Sequence of chain 1.E:
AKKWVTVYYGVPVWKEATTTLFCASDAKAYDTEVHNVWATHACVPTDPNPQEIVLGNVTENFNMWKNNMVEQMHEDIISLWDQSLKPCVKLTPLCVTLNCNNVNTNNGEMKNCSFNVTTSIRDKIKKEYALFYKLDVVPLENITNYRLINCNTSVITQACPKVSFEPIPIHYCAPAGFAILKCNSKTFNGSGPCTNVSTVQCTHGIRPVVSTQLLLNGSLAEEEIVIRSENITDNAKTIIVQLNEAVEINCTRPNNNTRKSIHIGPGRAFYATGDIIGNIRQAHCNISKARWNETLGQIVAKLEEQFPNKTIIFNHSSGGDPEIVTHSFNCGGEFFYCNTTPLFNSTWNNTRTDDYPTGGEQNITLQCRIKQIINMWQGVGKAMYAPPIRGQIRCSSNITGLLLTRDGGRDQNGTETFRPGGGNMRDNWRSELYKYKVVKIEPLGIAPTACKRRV

Binding-site contacts:
Ligand atom O5 contacts residue ASN317 of chain 1.E at 2.4 Å (h-bond).
Ligand atom C5 contacts residue ARG451 of chain 1.E at 4.2 Å.
Ligand atom C7 contacts residue ASN317 of chain 1.E at 3.4 Å.
Ligand atom C6 contacts residue ILE338 of chain 1.E at 3.8 Å (hydrophobic).
Ligand atom C1 contacts residue ASN317 of chain 1.E at 1.4 Å.
Ligand atom C8 contacts residue ASN317 of chain 1.E at 4.5 Å.
Ligand atom C5 contacts residue ASN317 of chain 1.E at 3.7 Å.
Ligand atom C4 contacts residue ASN317 of chain 1.E at 4.2 Å.
Ligand atom N2 contacts residue ASN317 of chain 1.E at 2.9 Å (h-bond).
Ligand atom O7 contacts residue ASN317 of chain 1.E at 3.5 Å (h-bond).
Ligand atom C6 contacts residue ARG451 of chain 1.E at 4.3 Å.
Ligand atom O5 contacts residue ILE338 of chain 1.E at 3.9 Å.
Ligand atom C3 contacts residue ASN317 of chain 1.E at 3.8 Å.
Ligand atom C2 contacts residue ASN317 of chain 1.E at 2.5 Å.

This protein binds this small molecule.
Small molecule (SMILES): CC(=O)N[C@@H]1[C@@H](O)[C@H](O)[C@@H](CO)O[C@H]1O